Binding-site contacts:
Ligand atom C7 contacts residue ILE132 of chain 1.B at 4.2 Å (hydrophobic).
Ligand atom C7 contacts residue TYR170 of chain 1.B at 3.8 Å (hydrophobic).
Ligand atom N2 contacts residue ILE132 of chain 1.B at 3.7 Å.
Ligand atom C3 contacts residue TYR170 of chain 1.B at 3.6 Å (hydrophobic).
Ligand atom C8 contacts residue LEU175 of chain 1.B at 3.6 Å (hydrophobic).
Ligand atom C4 contacts residue ASN146 of chain 1.B at 4.1 Å.
Ligand atom O7 contacts residue TYR170 of chain 1.B at 3.9 Å.
Ligand atom C5 contacts residue ARG130 of chain 1.B at 3.8 Å.
Ligand atom O3 contacts residue TYR170 of chain 1.B at 4.0 Å.
Ligand atom C8 contacts residue ILE132 of chain 1.B at 3.7 Å (hydrophobic).
Ligand atom O6 contacts residue ARG130 of chain 1.B at 3.4 Å.
Ligand atom C6 contacts residue ARG130 of chain 1.B at 4.3 Å.
Ligand atom N2 contacts residue TYR170 of chain 1.B at 3.6 Å.
Ligand atom C3 contacts residue ASN146 of chain 1.B at 3.8 Å.
Ligand atom C1 contacts residue ARG130 of chain 1.B at 3.7 Å.
Ligand atom C5 contacts residue ASN146 of chain 1.B at 3.6 Å.
Ligand atom N2 contacts residue ASN146 of chain 1.B at 2.9 Å (h-bond).
Ligand atom O5 contacts residue ARG130 of chain 1.B at 3.5 Å (salt-bridge).
Ligand atom C1 contacts residue ILE132 of chain 1.B at 4.4 Å (hydrophobic).
Ligand atom C7 contacts residue ASN146 of chain 1.B at 4.2 Å.
Ligand atom C8 contacts residue TYR170 of chain 1.B at 3.6 Å (hydrophobic).
Ligand atom C2 contacts residue ASN146 of chain 1.B at 2.5 Å.
Ligand atom C2 contacts residue TYR170 of chain 1.B at 4.3 Å (hydrophobic).
Ligand atom C1 contacts residue ASN146 of chain 1.B at 1.4 Å.
Ligand atom O5 contacts residue ASN146 of chain 1.B at 2.3 Å (h-bond).

This small molecule binds to this protein.
Small molecule (SMILES): CC(=O)N[C@@H]1[C@@H](O)[C@H](O)[C@@H](CO)O[C@H]1O

Sequence of chain 1.B:
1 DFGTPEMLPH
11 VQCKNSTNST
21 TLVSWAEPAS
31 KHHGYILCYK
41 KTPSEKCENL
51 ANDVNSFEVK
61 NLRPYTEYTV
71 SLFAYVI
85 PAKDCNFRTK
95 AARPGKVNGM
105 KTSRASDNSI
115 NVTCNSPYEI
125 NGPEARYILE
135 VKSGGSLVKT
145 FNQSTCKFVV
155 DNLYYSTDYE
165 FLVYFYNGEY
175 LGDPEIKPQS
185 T